This protein binds this small molecule.
Small molecule (SMILES): NCc1ccc(C(=O)N2CCC3(CC2)N=C(N)c2c(F)cccc2N3)cc1

Sequence of chain 2.B:
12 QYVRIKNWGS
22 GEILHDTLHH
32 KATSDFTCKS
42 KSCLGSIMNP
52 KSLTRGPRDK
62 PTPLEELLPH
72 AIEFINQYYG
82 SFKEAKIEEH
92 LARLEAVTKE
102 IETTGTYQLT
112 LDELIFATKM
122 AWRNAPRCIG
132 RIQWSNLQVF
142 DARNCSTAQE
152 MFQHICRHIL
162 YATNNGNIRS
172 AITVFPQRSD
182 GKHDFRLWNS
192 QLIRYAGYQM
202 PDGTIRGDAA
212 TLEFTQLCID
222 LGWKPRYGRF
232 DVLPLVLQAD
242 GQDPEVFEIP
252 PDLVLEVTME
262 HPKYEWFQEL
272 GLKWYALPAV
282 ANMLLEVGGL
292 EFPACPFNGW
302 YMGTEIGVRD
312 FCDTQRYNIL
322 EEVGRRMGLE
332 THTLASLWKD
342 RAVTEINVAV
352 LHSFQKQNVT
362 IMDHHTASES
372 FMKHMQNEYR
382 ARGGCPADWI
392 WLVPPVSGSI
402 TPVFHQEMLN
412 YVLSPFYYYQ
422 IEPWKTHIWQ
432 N

Binding-site contacts:
Ligand atom CE1 contacts residue GLN192 of chain 2.B at 3.2 Å.
Ligand atom F1 contacts residue GLY300 of chain 2.B at 3.2 Å.
Ligand atom C3 contacts residue GLY300 of chain 2.B at 3.5 Å.
Ligand atom C13 contacts residue TYR302 of chain 2.B at 3.4 Å (hydrophobic).
Ligand atom C2 contacts residue HEM1 of chain 2.F at 3.4 Å.
Ligand atom N1 contacts residue VAL281 of chain 2.B at 3.7 Å.
Ligand atom N21 contacts residue PRO279 of chain 2.B at 3.7 Å.
Ligand atom N12 contacts residue TYR302 of chain 2.B at 3.7 Å.
Ligand atom C13 contacts residue PRO279 of chain 2.B at 3.5 Å (hydrophobic).
Ligand atom F1 contacts residue PRO279 of chain 2.B at 3.7 Å.
Ligand atom C4 contacts residue HEM1 of chain 2.F at 3.2 Å.
Ligand atom N20 contacts residue GLU306 of chain 2.B at 2.6 Å (salt-bridge).
Ligand atom N1 contacts residue HEM1 of chain 2.F at 3.7 Å.
Ligand atom N21 contacts residue TRP301 of chain 2.B at 3.1 Å (h-bond).
Ligand atom CD2 contacts residue ARG195 of chain 2.B at 3.1 Å.
Ligand atom C15 contacts residue GLN192 of chain 2.B at 3.6 Å.
Ligand atom N21 contacts residue GLU306 of chain 2.B at 2.7 Å (salt-bridge).
Ligand atom C1 contacts residue VAL281 of chain 2.B at 3.5 Å (hydrophobic).
Ligand atom O16 contacts residue GLN192 of chain 2.B at 3.2 Å.
Ligand atom C18 contacts residue ARG195 of chain 2.B at 3.6 Å.
Ligand atom C18 contacts residue TYR276 of chain 2.B at 3.7 Å (hydrophobic).
Ligand atom C8 contacts residue ARG195 of chain 2.B at 3.5 Å.
Ligand atom CB contacts residue ARG317 of chain 2.B at 3.6 Å.
Ligand atom C3 contacts residue HEM1 of chain 2.F at 3.2 Å.
Ligand atom CG contacts residue PRO279 of chain 2.B at 3.6 Å (hydrophobic).
Ligand atom CD2 contacts residue ARG317 of chain 2.B at 3.3 Å.
Ligand atom CD1 contacts residue GLN192 of chain 2.B at 3.7 Å.
Ligand atom F1 contacts residue TRP301 of chain 2.B at 3.1 Å.
Ligand atom CB contacts residue ARG195 of chain 2.B at 3.2 Å.
Ligand atom C10 contacts residue HEM1 of chain 2.F at 3.3 Å.
Ligand atom C2 contacts residue GLY300 of chain 2.B at 3.6 Å.
Ligand atom O16 contacts residue TYR276 of chain 2.B at 2.9 Å (h-bond).
Ligand atom CD2 contacts residue ASP311 of chain 2.B at 3.7 Å.
Ligand atom C1 contacts residue HEM1 of chain 2.F at 3.6 Å.
Ligand atom F1 contacts residue HEM1 of chain 2.F at 3.4 Å.
Ligand atom O16 contacts residue TYR302 of chain 2.B at 3.6 Å.
Ligand atom CG contacts residue GLU306 of chain 2.B at 3.4 Å.
Ligand atom C11 contacts residue GLU306 of chain 2.B at 3.4 Å.
Ligand atom C5 contacts residue GLU306 of chain 2.B at 3.6 Å.
Ligand atom C10 contacts residue GLU306 of chain 2.B at 3.6 Å.